Sequence of chain 1.E:
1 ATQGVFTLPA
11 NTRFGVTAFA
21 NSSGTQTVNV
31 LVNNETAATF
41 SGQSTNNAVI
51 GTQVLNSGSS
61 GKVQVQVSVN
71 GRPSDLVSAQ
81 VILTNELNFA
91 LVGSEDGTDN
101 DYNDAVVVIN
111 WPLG

The small molecule below binds the protein below.
Small molecule (SMILES): CC[C@@H](NC(=O)[C@@H](C)NC(=O)[C@@H](CC(C)C)NC(=O)[C@@H](CC)NC(=O)[C@@H](CCCCN)NC(=O)[C@@H](CC(C)C)NC(=O)[C@@H](C)NC(=O)[C@@H](CC)NC(=O)[C@@H](CC(C)C)NC(=O)[C@H](N)CC(C)C)C(=O)N[C@H](CCCCN)C(=O)N[C@@H](C=O)Cc1ccc(O)cc1

Binding-site contacts:
Ligand atom N contacts residue SER23 of chain 1.E at 4.1 Å.
Ligand atom C contacts residue NH21 of chain 1.U at 1.3 Å.
Ligand atom CG contacts residue SER23 of chain 1.E at 4.0 Å.
Ligand atom N contacts residue GLY24 of chain 1.E at 4.5 Å.
Ligand atom O contacts residue NH21 of chain 1.U at 4.2 Å.
Ligand atom CD2 contacts residue SER23 of chain 1.E at 4.2 Å.
Ligand atom CA contacts residue SER23 of chain 1.E at 3.9 Å.
Ligand atom CA contacts residue ZDC1 of chain 1.T at 3.7 Å.
Ligand atom CB contacts residue GLY24 of chain 1.E at 4.4 Å.
Ligand atom CA contacts residue NH21 of chain 1.U at 2.4 Å.
Ligand atom N contacts residue ZDC1 of chain 1.T at 3.2 Å (h-bond).
Ligand atom N contacts residue NH21 of chain 1.U at 4.3 Å.
Ligand atom C contacts residue NH21 of chain 1.U at 3.5 Å.
Ligand atom N contacts residue ZDC1 of chain 1.T at 2.8 Å (h-bond).
Ligand atom N contacts residue NH21 of chain 1.U at 2.7 Å (h-bond).
Ligand atom C contacts residue NH21 of chain 1.U at 3.7 Å.
Ligand atom C contacts residue ZDC1 of chain 1.T at 3.6 Å.
Ligand atom CB contacts residue SER23 of chain 1.E at 3.3 Å.
Ligand atom C contacts residue ZDC1 of chain 1.T at 2.9 Å.
Ligand atom CA contacts residue ZDC1 of chain 1.T at 2.5 Å.
Ligand atom CB contacts residue ZDC1 of chain 1.T at 3.8 Å.
Ligand atom N contacts residue ZDC1 of chain 1.T at 1.4 Å.
Ligand atom CB contacts residue NH21 of chain 1.U at 3.5 Å.
Ligand atom O contacts residue NH21 of chain 1.U at 2.2 Å (h-bond).
Ligand atom O contacts residue NH21 of chain 1.U at 4.0 Å.
Ligand atom O contacts residue ZDC1 of chain 1.T at 3.2 Å (h-bond).
Ligand atom O contacts residue NH21 of chain 1.U at 2.6 Å (h-bond).
Ligand atom CG contacts residue GLY24 of chain 1.E at 4.2 Å.
Ligand atom CA contacts residue ZDC1 of chain 1.T at 3.6 Å.
Ligand atom CD1 contacts residue ASN70 of chain 1.E at 3.9 Å.
Ligand atom CB contacts residue ZDC1 of chain 1.T at 3.4 Å.
Ligand atom CB contacts residue ZDC1 of chain 1.T at 3.5 Å.